Sequence of chain 1.A:
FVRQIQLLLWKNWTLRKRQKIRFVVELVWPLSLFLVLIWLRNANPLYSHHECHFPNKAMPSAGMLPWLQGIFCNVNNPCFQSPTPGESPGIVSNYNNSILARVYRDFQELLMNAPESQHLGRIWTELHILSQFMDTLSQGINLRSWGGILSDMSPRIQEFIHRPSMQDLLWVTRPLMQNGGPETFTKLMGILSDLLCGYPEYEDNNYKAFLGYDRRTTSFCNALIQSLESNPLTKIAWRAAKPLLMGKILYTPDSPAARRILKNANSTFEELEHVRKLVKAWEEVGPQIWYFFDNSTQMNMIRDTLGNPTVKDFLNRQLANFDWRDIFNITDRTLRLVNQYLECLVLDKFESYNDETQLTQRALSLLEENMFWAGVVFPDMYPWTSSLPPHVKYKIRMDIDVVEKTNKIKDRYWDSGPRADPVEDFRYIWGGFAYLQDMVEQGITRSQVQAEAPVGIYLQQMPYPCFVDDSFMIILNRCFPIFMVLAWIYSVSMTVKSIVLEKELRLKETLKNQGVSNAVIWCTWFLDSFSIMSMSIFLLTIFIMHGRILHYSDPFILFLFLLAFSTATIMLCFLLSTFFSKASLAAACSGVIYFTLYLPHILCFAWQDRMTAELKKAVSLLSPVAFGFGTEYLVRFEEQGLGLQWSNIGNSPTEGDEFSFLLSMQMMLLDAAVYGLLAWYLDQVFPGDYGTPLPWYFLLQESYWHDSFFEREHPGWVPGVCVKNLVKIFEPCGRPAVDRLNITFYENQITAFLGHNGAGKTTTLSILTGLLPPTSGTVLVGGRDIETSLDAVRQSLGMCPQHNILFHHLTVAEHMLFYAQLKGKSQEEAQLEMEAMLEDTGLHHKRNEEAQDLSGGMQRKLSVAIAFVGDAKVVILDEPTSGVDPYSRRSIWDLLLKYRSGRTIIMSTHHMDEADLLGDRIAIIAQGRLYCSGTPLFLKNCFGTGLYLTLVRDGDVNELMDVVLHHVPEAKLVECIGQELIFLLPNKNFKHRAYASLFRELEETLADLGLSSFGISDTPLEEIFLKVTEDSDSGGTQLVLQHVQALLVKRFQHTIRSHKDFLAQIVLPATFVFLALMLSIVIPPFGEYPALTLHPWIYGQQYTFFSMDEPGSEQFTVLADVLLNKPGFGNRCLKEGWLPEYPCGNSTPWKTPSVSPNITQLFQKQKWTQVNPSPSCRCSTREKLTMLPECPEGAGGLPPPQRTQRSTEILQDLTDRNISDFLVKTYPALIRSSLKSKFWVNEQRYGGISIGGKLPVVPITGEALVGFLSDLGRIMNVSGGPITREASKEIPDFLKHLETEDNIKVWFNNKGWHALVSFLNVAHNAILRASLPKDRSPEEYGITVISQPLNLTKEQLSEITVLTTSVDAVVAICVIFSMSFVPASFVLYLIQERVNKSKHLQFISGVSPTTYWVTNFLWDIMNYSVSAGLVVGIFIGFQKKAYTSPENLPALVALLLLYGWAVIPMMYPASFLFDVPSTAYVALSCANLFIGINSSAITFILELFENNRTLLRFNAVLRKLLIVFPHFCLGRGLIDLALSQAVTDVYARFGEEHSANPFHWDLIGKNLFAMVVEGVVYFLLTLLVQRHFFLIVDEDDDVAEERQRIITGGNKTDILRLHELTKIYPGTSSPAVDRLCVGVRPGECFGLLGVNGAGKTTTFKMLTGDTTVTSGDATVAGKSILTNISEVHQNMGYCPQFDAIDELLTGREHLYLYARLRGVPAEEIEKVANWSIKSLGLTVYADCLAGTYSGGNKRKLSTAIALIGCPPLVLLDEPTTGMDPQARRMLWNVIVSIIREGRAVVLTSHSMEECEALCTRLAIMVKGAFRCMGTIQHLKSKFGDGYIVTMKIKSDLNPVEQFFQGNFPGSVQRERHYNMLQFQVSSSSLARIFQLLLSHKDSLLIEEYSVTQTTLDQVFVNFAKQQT

The small molecule below binds the protein below.
Small molecule (SMILES): CC(=O)N[C@@H]1[C@@H](O)[C@H](O)[C@@H](CO)O[C@H]1O

Binding-site contacts:
Ligand atom O6 contacts residue ASN444 of chain 1.A at 4.4 Å.
Ligand atom C7 contacts residue ASN444 of chain 1.A at 4.4 Å.
Ligand atom C1 contacts residue ASN444 of chain 1.A at 1.4 Å.
Ligand atom C1 contacts residue TYR440 of chain 1.A at 4.1 Å (hydrophobic).
Ligand atom C4 contacts residue ASN444 of chain 1.A at 4.1 Å.
Ligand atom C3 contacts residue ASN444 of chain 1.A at 3.3 Å.
Ligand atom N2 contacts residue ASN444 of chain 1.A at 3.6 Å (h-bond).
Ligand atom O5 contacts residue TYR440 of chain 1.A at 4.4 Å.
Ligand atom O5 contacts residue ASN444 of chain 1.A at 2.3 Å (h-bond).
Ligand atom C5 contacts residue ASN444 of chain 1.A at 3.6 Å.
Ligand atom C2 contacts residue ASN444 of chain 1.A at 2.4 Å.
Ligand atom O6 contacts residue TYR440 of chain 1.A at 3.9 Å.
Ligand atom O3 contacts residue ASN444 of chain 1.A at 3.0 Å (h-bond).